This protein binds this small molecule.
Small molecule (SMILES): CC(=O)N[C@@H]1[C@@H](O)[C@H](O)[C@@H](CO)O[C@H]1O

Binding-site contacts:
Ligand atom C1 contacts residue THR266 of chain 1.A at 3.4 Å.
Ligand atom O5 contacts residue ASN264 of chain 1.A at 2.3 Å (h-bond).
Ligand atom C5 contacts residue ASN264 of chain 1.A at 3.6 Å.
Ligand atom C1 contacts residue GLU267 of chain 1.A at 4.1 Å.
Ligand atom C2 contacts residue THR266 of chain 1.A at 4.3 Å.
Ligand atom C4 contacts residue ASN264 of chain 1.A at 4.2 Å.
Ligand atom C5 contacts residue THR266 of chain 1.A at 4.1 Å.
Ligand atom N2 contacts residue ASN264 of chain 1.A at 3.1 Å (h-bond).
Ligand atom C1 contacts residue ASN264 of chain 1.A at 1.4 Å.
Ligand atom C3 contacts residue ASN264 of chain 1.A at 3.9 Å.
Ligand atom C2 contacts residue ASN264 of chain 1.A at 2.5 Å.
Ligand atom C7 contacts residue ASN264 of chain 1.A at 4.3 Å.
Ligand atom O6 contacts residue THR266 of chain 1.A at 4.5 Å.
Ligand atom N2 contacts residue THR266 of chain 1.A at 3.9 Å.
Ligand atom O5 contacts residue THR266 of chain 1.A at 3.8 Å.
Ligand atom O5 contacts residue GLU267 of chain 1.A at 3.6 Å.
Ligand atom O6 contacts residue GLU267 of chain 1.A at 4.4 Å.

Sequence of chain 1.A:
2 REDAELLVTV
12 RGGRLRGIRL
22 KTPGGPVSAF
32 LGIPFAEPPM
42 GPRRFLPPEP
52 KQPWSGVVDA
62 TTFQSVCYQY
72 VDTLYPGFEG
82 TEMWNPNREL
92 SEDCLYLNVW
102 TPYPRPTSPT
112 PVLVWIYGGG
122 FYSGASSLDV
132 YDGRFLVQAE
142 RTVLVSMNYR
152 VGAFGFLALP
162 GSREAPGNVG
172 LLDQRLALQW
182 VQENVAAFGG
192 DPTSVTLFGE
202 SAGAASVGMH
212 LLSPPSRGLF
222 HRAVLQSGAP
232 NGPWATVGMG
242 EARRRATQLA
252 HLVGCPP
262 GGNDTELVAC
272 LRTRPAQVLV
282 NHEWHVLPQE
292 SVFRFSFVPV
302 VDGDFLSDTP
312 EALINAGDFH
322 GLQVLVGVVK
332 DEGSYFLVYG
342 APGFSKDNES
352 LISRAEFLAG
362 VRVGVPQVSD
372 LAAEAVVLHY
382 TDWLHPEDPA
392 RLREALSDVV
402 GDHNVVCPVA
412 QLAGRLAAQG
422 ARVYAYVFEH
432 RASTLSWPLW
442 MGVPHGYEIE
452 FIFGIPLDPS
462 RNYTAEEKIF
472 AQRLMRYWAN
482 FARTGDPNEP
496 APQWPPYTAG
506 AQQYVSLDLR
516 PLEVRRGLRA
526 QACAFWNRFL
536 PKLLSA